Binding-site contacts:
Ligand atom C1 contacts residue THR616 of chain 1.C at 3.7 Å.
Ligand atom C8 contacts residue GLN642 of chain 1.C at 4.4 Å.
Ligand atom C4 contacts residue ASN614 of chain 1.C at 4.2 Å.
Ligand atom O7 contacts residue ASN614 of chain 1.C at 3.6 Å.
Ligand atom N2 contacts residue ASN614 of chain 1.C at 2.9 Å (h-bond).
Ligand atom C5 contacts residue THR616 of chain 1.C at 4.0 Å.
Ligand atom C6 contacts residue THR616 of chain 1.C at 4.3 Å.
Ligand atom C7 contacts residue ASN614 of chain 1.C at 3.5 Å.
Ligand atom C8 contacts residue ASN614 of chain 1.C at 4.3 Å.
Ligand atom C1 contacts residue ASN614 of chain 1.C at 1.4 Å.
Ligand atom C2 contacts residue ASN614 of chain 1.C at 2.4 Å.
Ligand atom O5 contacts residue THR616 of chain 1.C at 3.4 Å.
Ligand atom C5 contacts residue ASN614 of chain 1.C at 3.6 Å.
Ligand atom O5 contacts residue ASN614 of chain 1.C at 2.3 Å (h-bond).
Ligand atom C3 contacts residue ASN614 of chain 1.C at 3.8 Å.

The small molecule below binds the protein below.
Small molecule (SMILES): CC(=O)N[C@H]1[C@H](O[C@H]2[C@H](O)[C@@H](NC(C)=O)CO[C@@H]2CO)O[C@H](CO)[C@@H](O)[C@@H]1O

Sequence of chain 1.C:
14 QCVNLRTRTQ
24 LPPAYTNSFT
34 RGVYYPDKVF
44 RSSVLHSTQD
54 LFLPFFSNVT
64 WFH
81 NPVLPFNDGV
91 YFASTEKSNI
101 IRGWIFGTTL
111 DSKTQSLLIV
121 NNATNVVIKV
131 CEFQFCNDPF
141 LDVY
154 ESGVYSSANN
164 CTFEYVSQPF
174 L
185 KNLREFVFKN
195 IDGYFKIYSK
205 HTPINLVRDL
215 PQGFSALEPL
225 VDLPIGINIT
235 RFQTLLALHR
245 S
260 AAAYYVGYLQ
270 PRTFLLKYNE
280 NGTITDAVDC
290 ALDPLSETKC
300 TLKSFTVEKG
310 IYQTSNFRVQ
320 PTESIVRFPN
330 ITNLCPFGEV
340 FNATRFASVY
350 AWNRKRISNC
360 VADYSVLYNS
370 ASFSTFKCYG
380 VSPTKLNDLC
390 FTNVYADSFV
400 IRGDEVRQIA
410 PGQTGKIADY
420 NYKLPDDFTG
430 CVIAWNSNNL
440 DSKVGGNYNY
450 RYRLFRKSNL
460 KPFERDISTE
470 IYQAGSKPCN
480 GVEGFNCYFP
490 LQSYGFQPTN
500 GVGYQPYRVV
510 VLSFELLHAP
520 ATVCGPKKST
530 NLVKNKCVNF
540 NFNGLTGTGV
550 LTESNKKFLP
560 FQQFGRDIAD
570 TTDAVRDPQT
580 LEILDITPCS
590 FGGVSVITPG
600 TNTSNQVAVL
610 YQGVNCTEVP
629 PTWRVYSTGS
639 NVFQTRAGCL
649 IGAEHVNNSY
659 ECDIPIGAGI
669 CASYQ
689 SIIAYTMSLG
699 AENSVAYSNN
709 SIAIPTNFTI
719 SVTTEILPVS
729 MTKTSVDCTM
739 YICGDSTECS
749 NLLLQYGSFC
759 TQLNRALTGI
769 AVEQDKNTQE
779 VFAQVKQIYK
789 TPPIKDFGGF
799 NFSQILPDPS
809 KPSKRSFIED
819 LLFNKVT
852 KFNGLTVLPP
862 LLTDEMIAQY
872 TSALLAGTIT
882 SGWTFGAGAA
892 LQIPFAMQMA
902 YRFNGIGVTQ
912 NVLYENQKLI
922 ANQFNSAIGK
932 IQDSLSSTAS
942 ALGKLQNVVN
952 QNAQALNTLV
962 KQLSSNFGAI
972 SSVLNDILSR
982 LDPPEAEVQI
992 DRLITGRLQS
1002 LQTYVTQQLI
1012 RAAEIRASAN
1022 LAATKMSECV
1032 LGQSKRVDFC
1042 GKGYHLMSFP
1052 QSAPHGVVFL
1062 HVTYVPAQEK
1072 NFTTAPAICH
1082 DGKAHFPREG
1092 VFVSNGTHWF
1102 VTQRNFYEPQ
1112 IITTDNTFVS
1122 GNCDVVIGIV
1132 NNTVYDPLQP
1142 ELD